Binding-site contacts:
Ligand atom C7 contacts residue SER207 of chain 2.B at 3.6 Å.
Ligand atom O10 contacts residue ILE138 of chain 2.B at 3.4 Å.
Ligand atom C8 contacts residue SER207 of chain 2.B at 3.7 Å.
Ligand atom C8 contacts residue GLU191 of chain 2.B at 3.5 Å.
Ligand atom C11 contacts residue TYR251 of chain 2.B at 3.4 Å (hydrophobic).
Ligand atom C2 contacts residue TYR136 of chain 2.B at 3.5 Å (hydrophobic).
Ligand atom N5 contacts residue THR166 of chain 2.B at 3.7 Å.
Ligand atom C1 contacts residue THR48 of chain 2.B at 3.5 Å.
Ligand atom O6 contacts residue GLY206 of chain 2.B at 3.4 Å.
Ligand atom O3 contacts residue GLY46 of chain 2.B at 3.6 Å.
Ligand atom O6 contacts residue GLY188 of chain 2.B at 3.4 Å (h-bond).
Ligand atom C1 contacts residue SER47 of chain 2.B at 3.3 Å.
Ligand atom O8 contacts residue GLU191 of chain 2.B at 2.5 Å (salt-bridge).
Ligand atom C3 contacts residue THR48 of chain 2.B at 3.4 Å.
Ligand atom O1 contacts residue GLY46 of chain 2.B at 3.5 Å.
Ligand atom C5 contacts residue GLY188 of chain 2.B at 3.7 Å.
Ligand atom O7 contacts residue SER207 of chain 2.B at 2.6 Å (h-bond).
Ligand atom O1 contacts residue TYR136 of chain 2.B at 2.3 Å (h-bond).
Ligand atom O1 contacts residue SER47 of chain 2.B at 2.9 Å (h-bond).
Ligand atom O7 contacts residue LEU250 of chain 2.B at 3.5 Å.
Ligand atom O6 contacts residue ASP190 of chain 2.B at 2.7 Å (salt-bridge).
Ligand atom O6 contacts residue SER207 of chain 2.B at 2.9 Å (h-bond).
Ligand atom C4 contacts residue GLY188 of chain 2.B at 3.3 Å.
Ligand atom O2 contacts residue TYR136 of chain 2.B at 2.9 Å (h-bond).
Ligand atom O8 contacts residue PHE189 of chain 2.B at 3.5 Å.
Ligand atom C1 contacts residue TYR136 of chain 2.B at 3.2 Å (hydrophobic).
Ligand atom C6 contacts residue GLY188 of chain 2.B at 3.1 Å.
Ligand atom O4 contacts residue THR166 of chain 2.B at 2.9 Å (h-bond).
Ligand atom O8 contacts residue ASP190 of chain 2.B at 3.0 Å (salt-bridge).
Ligand atom O4 contacts residue GLY188 of chain 2.B at 2.7 Å (h-bond).
Ligand atom C3 contacts residue ALA10 of chain 2.B at 3.6 Å (hydrophobic).
Ligand atom O5 contacts residue TYR251 of chain 2.B at 2.6 Å (h-bond).
Ligand atom O2 contacts residue THR166 of chain 2.B at 3.5 Å (h-bond).
Ligand atom C9 contacts residue GLU191 of chain 2.B at 3.6 Å.
Ligand atom O3 contacts residue SER47 of chain 2.B at 3.1 Å (h-bond).
Ligand atom O3 contacts residue ALA10 of chain 2.B at 3.2 Å.
Ligand atom O9 contacts residue GLU191 of chain 2.B at 2.8 Å (salt-bridge).
Ligand atom O3 contacts residue THR48 of chain 2.B at 2.6 Å (h-bond).
Ligand atom O1 contacts residue TYR43 of chain 2.B at 3.7 Å.
Ligand atom O5 contacts residue THR48 of chain 2.B at 2.7 Å (h-bond).

Sequence of chain 2.B:
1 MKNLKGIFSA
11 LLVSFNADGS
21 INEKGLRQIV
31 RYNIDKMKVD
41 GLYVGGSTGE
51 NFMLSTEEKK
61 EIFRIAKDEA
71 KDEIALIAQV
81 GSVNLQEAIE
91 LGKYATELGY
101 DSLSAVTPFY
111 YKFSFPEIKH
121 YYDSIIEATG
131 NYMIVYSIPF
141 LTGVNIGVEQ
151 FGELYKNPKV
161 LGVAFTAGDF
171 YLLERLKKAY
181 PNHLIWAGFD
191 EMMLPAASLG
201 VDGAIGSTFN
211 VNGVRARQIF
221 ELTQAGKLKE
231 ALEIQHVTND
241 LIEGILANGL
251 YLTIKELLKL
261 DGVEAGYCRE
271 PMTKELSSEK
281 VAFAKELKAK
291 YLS

This small molecule binds to this protein.
Small molecule (SMILES): O=C(CO)N[C@@H]([C@@H](O)[C@H](O)[C@H](O)CO)[C@@H](O)CC(=O)C(=O)O